Sequence of chain 11.A:
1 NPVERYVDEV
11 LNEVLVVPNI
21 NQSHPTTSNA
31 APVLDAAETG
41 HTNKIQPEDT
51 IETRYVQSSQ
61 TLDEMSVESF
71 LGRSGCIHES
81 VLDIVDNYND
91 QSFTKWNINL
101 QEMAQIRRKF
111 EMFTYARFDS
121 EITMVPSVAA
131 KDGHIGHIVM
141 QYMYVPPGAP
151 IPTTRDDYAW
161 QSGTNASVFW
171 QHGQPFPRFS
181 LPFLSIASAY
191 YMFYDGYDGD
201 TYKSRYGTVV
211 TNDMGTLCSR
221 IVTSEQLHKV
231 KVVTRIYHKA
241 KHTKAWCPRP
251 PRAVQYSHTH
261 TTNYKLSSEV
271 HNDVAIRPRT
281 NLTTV

Binding-site contacts:
Ligand atom C1B contacts residue LEU181 of chain 11.A at 4.0 Å (hydrophobic).
Ligand atom C1B contacts residue ILE98 of chain 11.A at 3.7 Å (hydrophobic).
Ligand atom C5B contacts residue TYR144 of chain 11.A at 3.8 Å (hydrophobic).
Ligand atom O1 contacts residue LEU100 of chain 11.A at 3.7 Å.
Ligand atom CM2 contacts residue ILE77 of chain 11.A at 3.8 Å (hydrophobic).
Ligand atom C3 contacts residue LEU100 of chain 11.A at 3.8 Å (hydrophobic).
Ligand atom N5A contacts residue MET124 of chain 11.A at 3.9 Å.
Ligand atom C5 contacts residue MET214 of chain 11.A at 3.4 Å (hydrophobic).
Ligand atom CM2 contacts residue ILE122 of chain 11.A at 3.8 Å (hydrophobic).
Ligand atom N3A contacts residue TYR144 of chain 11.A at 3.2 Å.
Ligand atom O1B contacts residue ILE98 of chain 11.A at 3.2 Å.
Ligand atom C2A contacts residue LEU217 of chain 11.A at 4.0 Å (hydrophobic).
Ligand atom N1A contacts residue LEU217 of chain 11.A at 3.3 Å.
Ligand atom CM6 contacts residue TYR144 of chain 11.A at 3.7 Å (hydrophobic).
Ligand atom N1A contacts residue MET124 of chain 11.A at 3.6 Å.
Ligand atom N1A contacts residue PHE179 of chain 11.A at 3.3 Å.
Ligand atom CM6 contacts residue LEU184 of chain 11.A at 3.7 Å (hydrophobic).
Ligand atom N4A contacts residue PHE179 of chain 11.A at 3.5 Å.
Ligand atom C1C contacts residue MET214 of chain 11.A at 3.2 Å (hydrophobic).
Ligand atom C2B contacts residue ILE122 of chain 11.A at 4.0 Å (hydrophobic).
Ligand atom C4 contacts residue TYR190 of chain 11.A at 3.7 Å (hydrophobic).
Ligand atom N5A contacts residue LEU217 of chain 11.A at 3.6 Å.
Ligand atom O1 contacts residue MET214 of chain 11.A at 3.2 Å.
Ligand atom CM4 contacts residue TYR144 of chain 11.A at 3.8 Å (hydrophobic).
Ligand atom N3A contacts residue PHE179 of chain 11.A at 3.7 Å.
Ligand atom CM4 contacts residue TYR142 of chain 11.A at 3.7 Å (hydrophobic).
Ligand atom N2 contacts residue MET214 of chain 11.A at 3.8 Å.
Ligand atom CM6 contacts residue LEU181 of chain 11.A at 3.8 Å (hydrophobic).
Ligand atom CM4 contacts residue VAL168 of chain 11.A at 3.9 Å (hydrophobic).
Ligand atom C2A contacts residue PHE179 of chain 11.A at 3.5 Å (hydrophobic).
Ligand atom C6B contacts residue LEU181 of chain 11.A at 3.5 Å (hydrophobic).
Ligand atom CM3 contacts residue TYR190 of chain 11.A at 3.6 Å (hydrophobic).
Ligand atom C5B contacts residue LEU181 of chain 11.A at 3.6 Å (hydrophobic).
Ligand atom C4 contacts residue MET214 of chain 11.A at 3.7 Å (hydrophobic).
Ligand atom N2 contacts residue LEU100 of chain 11.A at 3.8 Å.
Ligand atom CM4 contacts residue ALA166 of chain 11.A at 3.1 Å (hydrophobic).
Ligand atom C4 contacts residue LEU100 of chain 11.A at 3.9 Å (hydrophobic).
Ligand atom N4A contacts residue TYR144 of chain 11.A at 3.7 Å.
Ligand atom C6B contacts residue ILE98 of chain 11.A at 3.8 Å (hydrophobic).
Ligand atom N5A contacts residue PHE179 of chain 11.A at 3.3 Å.

The small molecule below binds the protein below.
Small molecule (SMILES): Cc1cc(CCCOc2c(C)cc(-c3nnn(C)n3)cc2C)on1